Binding-site contacts:
Ligand atom O5 contacts residue ASN219 of chain 1.C at 2.4 Å (h-bond).
Ligand atom C2 contacts residue ASN219 of chain 1.C at 2.4 Å.
Ligand atom C3 contacts residue ASN219 of chain 1.C at 3.8 Å.
Ligand atom C8 contacts residue PRO83 of chain 1.C at 3.3 Å (hydrophobic).
Ligand atom C4 contacts residue ASN219 of chain 1.C at 4.2 Å.
Ligand atom O6 contacts residue PHE80 of chain 1.C at 3.6 Å.
Ligand atom C8 contacts residue ASN219 of chain 1.C at 3.2 Å.
Ligand atom C8 contacts residue ARG82 of chain 1.C at 4.4 Å.
Ligand atom N2 contacts residue ASN219 of chain 1.C at 3.0 Å (h-bond).
Ligand atom O7 contacts residue PRO83 of chain 1.C at 4.2 Å.
Ligand atom O5 contacts residue ARG82 of chain 1.C at 4.3 Å.
Ligand atom O6 contacts residue ARG82 of chain 1.C at 3.6 Å (salt-bridge).
Ligand atom C6 contacts residue PHE80 of chain 1.C at 3.9 Å (hydrophobic).
Ligand atom C1 contacts residue ARG82 of chain 1.C at 4.0 Å.
Ligand atom O6 contacts residue PRO79 of chain 1.C at 4.5 Å.
Ligand atom C2 contacts residue ARG82 of chain 1.C at 4.2 Å.
Ligand atom O7 contacts residue ASN219 of chain 1.C at 4.2 Å.
Ligand atom C7 contacts residue ASN219 of chain 1.C at 3.2 Å.
Ligand atom C7 contacts residue GLN217 of chain 1.C at 4.5 Å.
Ligand atom C5 contacts residue ASN219 of chain 1.C at 3.7 Å.
Ligand atom O5 contacts residue PHE80 of chain 1.C at 3.8 Å.
Ligand atom C1 contacts residue ASN219 of chain 1.C at 1.4 Å.
Ligand atom C8 contacts residue GLN217 of chain 1.C at 3.1 Å.
Ligand atom C5 contacts residue PHE80 of chain 1.C at 4.5 Å (hydrophobic).
Ligand atom C7 contacts residue ARG82 of chain 1.C at 4.4 Å.
Ligand atom C7 contacts residue PRO83 of chain 1.C at 4.1 Å (hydrophobic).

This small molecule binds to this protein.
Small molecule (SMILES): CC(=O)N[C@H]1[C@H](O[C@H]2[C@H](O[C@@H]3O[C@@H](C)[C@@H](O)[C@@H](O)[C@@H]3O)[C@@H](NC(C)=O)CO[C@@H]2CO)O[C@H](CO)[C@@H](O)[C@@H]1O

Sequence of chain 1.C:
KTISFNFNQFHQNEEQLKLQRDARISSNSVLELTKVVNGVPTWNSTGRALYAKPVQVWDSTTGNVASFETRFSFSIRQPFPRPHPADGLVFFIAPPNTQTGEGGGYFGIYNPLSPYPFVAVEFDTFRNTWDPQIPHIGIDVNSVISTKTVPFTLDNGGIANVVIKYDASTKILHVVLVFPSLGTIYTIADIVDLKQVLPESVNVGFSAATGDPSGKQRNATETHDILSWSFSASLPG